The small molecule below binds the protein below.
Small molecule (SMILES): CCn1c(=O)cc(SCC(=O)N2CC[NH+](C3CCCCC3)CC2)c2ccccc21

Sequence of chain 1.A:
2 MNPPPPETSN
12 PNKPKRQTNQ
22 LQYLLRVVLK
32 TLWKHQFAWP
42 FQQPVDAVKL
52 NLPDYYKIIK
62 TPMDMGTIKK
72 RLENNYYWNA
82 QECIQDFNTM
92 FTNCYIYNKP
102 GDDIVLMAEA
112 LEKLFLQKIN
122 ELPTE

Binding-site contacts:
Ligand atom CAG contacts residue LEU51 of chain 1.A at 3.9 Å (hydrophobic).
Ligand atom CAL contacts residue VAL46 of chain 1.A at 3.5 Å (hydrophobic).
Ligand atom CAH contacts residue LEU53 of chain 1.A at 4.2 Å (hydrophobic).
Ligand atom CAF contacts residue LEU51 of chain 1.A at 3.9 Å (hydrophobic).
Ligand atom CAY contacts residue ILE105 of chain 1.A at 4.1 Å (hydrophobic).
Ligand atom NBC contacts residue ILE105 of chain 1.A at 4.0 Å.
Ligand atom CAE contacts residue LEU51 of chain 1.A at 3.5 Å (hydrophobic).
Ligand atom OAC contacts residue ASN99 of chain 1.A at 2.9 Å (h-bond).
Ligand atom CAK contacts residue ASP55 of chain 1.A at 3.6 Å.
Ligand atom CAA contacts residue PHE42 of chain 1.A at 3.4 Å (hydrophobic).
Ligand atom CAS contacts residue TYR98 of chain 1.A at 3.1 Å (hydrophobic).
Ligand atom CAN contacts residue ASN52 of chain 1.A at 3.9 Å.
Ligand atom CAQ contacts residue LEU53 of chain 1.A at 3.7 Å (hydrophobic).
Ligand atom CAX contacts residue ILE105 of chain 1.A at 4.2 Å (hydrophobic).
Ligand atom CAQ contacts residue TYR98 of chain 1.A at 3.5 Å (hydrophobic).
Ligand atom NBA contacts residue LEU53 of chain 1.A at 3.7 Å.
Ligand atom CAJ contacts residue PRO54 of chain 1.A at 4.0 Å (hydrophobic).
Ligand atom CAW contacts residue ASN99 of chain 1.A at 3.7 Å.
Ligand atom CAX contacts residue LEU53 of chain 1.A at 4.2 Å (hydrophobic).
Ligand atom CAD contacts residue TRP40 of chain 1.A at 4.2 Å (hydrophobic).
Ligand atom CAW contacts residue ILE105 of chain 1.A at 3.9 Å (hydrophobic).
Ligand atom CAE contacts residue PRO41 of chain 1.A at 3.5 Å (hydrophobic).
Ligand atom CAV contacts residue ILE105 of chain 1.A at 4.1 Å (hydrophobic).
Ligand atom OAC contacts residue TYR56 of chain 1.A at 3.8 Å.
Ligand atom CAN contacts residue TYR98 of chain 1.A at 4.2 Å (hydrophobic).
Ligand atom CAO contacts residue ASP55 of chain 1.A at 3.7 Å.
Ligand atom CAM contacts residue LEU53 of chain 1.A at 3.8 Å (hydrophobic).
Ligand atom OAC contacts residue TYR98 of chain 1.A at 3.9 Å.
Ligand atom CAS contacts residue LEU53 of chain 1.A at 3.7 Å (hydrophobic).
Ligand atom CAI contacts residue ASP55 of chain 1.A at 3.6 Å.
Ligand atom CAM contacts residue ASN99 of chain 1.A at 3.5 Å.
Ligand atom CAV contacts residue LEU53 of chain 1.A at 4.0 Å (hydrophobic).
Ligand atom CAH contacts residue ASN99 of chain 1.A at 3.4 Å.
Ligand atom CAM contacts residue TYR98 of chain 1.A at 4.2 Å (hydrophobic).
Ligand atom CAA contacts residue ILE105 of chain 1.A at 3.9 Å (hydrophobic).
Ligand atom CAH contacts residue ILE105 of chain 1.A at 4.0 Å (hydrophobic).
Ligand atom CAU contacts residue LEU53 of chain 1.A at 3.8 Å (hydrophobic).
Ligand atom CAG contacts residue PRO41 of chain 1.A at 3.6 Å (hydrophobic).
Ligand atom CAD contacts residue LEU51 of chain 1.A at 3.5 Å (hydrophobic).
Ligand atom CAD contacts residue PRO41 of chain 1.A at 4.2 Å (hydrophobic).